Sequence of chain 1.B:
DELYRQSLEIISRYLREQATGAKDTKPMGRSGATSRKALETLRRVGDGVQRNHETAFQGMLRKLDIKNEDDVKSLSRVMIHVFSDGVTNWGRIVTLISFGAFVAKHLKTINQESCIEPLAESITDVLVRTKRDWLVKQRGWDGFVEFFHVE

This protein binds this small molecule.
Small molecule (SMILES): C[C@@H]1CC/C=C/[C@H](O)[C@@H]2CC[C@H]2CN2C[C@@]3(CCCc4cc(Cl)ccc43)COc3ccc(cc32)C(=O)NS1(=O)=O

Binding-site contacts:
Ligand atom C29 contacts residue PHE58 of chain 1.B at 3.7 Å (hydrophobic).
Ligand atom C16 contacts residue PHE100 of chain 1.B at 3.6 Å (hydrophobic).
Ligand atom C15 contacts residue PHE100 of chain 1.B at 3.8 Å (hydrophobic).
Ligand atom C13 contacts residue LEU97 of chain 1.B at 3.6 Å (hydrophobic).
Ligand atom C29 contacts residue ALA57 of chain 1.B at 3.7 Å (hydrophobic).
Ligand atom C28 contacts residue PHE100 of chain 1.B at 3.6 Å (hydrophobic).
Ligand atom C3 contacts residue ARG93 of chain 1.B at 3.5 Å.
Ligand atom C4 contacts residue THR96 of chain 1.B at 3.6 Å.
Ligand atom CL1 contacts residue GLY101 of chain 1.B at 3.8 Å.
Ligand atom C13 contacts residue PHE100 of chain 1.B at 3.7 Å (hydrophobic).
Ligand atom C4 contacts residue ARG93 of chain 1.B at 3.4 Å.
Ligand atom O5 contacts residue ALA57 of chain 1.B at 3.6 Å.
Ligand atom C10 contacts residue PHE100 of chain 1.B at 3.6 Å (hydrophobic).
Ligand atom C14 contacts residue MET80 of chain 1.B at 3.7 Å (hydrophobic).
Ligand atom C6 contacts residue THR96 of chain 1.B at 3.6 Å.
Ligand atom C30 contacts residue HIS54 of chain 1.B at 3.8 Å.
Ligand atom C12 contacts residue VAL79 of chain 1.B at 3.6 Å (hydrophobic).
Ligand atom CL1 contacts residue LEU120 of chain 1.B at 3.5 Å.
Ligand atom N2 contacts residue THR96 of chain 1.B at 3.4 Å (h-bond).
Ligand atom C14 contacts residue GLY101 of chain 1.B at 3.8 Å.
Ligand atom C10 contacts residue MET80 of chain 1.B at 3.6 Å (hydrophobic).
Ligand atom C14 contacts residue LEU97 of chain 1.B at 3.4 Å (hydrophobic).
Ligand atom O3 contacts residue THR96 of chain 1.B at 3.3 Å (h-bond).
Ligand atom O1 contacts residue LEU97 of chain 1.B at 3.6 Å.
Ligand atom C15 contacts residue MET80 of chain 1.B at 3.6 Å (hydrophobic).
Ligand atom C18 contacts residue VAL83 of chain 1.B at 3.8 Å (hydrophobic).
Ligand atom C5 contacts residue THR96 of chain 1.B at 3.5 Å.
Ligand atom C3 contacts residue LEU97 of chain 1.B at 3.6 Å (hydrophobic).
Ligand atom C16 contacts residue MET80 of chain 1.B at 3.6 Å (hydrophobic).
Ligand atom C1 contacts residue VAL83 of chain 1.B at 3.7 Å (hydrophobic).
Ligand atom C25 contacts residue HIS54 of chain 1.B at 3.6 Å.
Ligand atom C19 contacts residue PHE100 of chain 1.B at 3.6 Å (hydrophobic).
Ligand atom CL1 contacts residue ILE124 of chain 1.B at 3.9 Å.
Ligand atom C14 contacts residue PHE100 of chain 1.B at 3.8 Å (hydrophobic).
Ligand atom C13 contacts residue MET80 of chain 1.B at 3.9 Å (hydrophobic).
Ligand atom O4 contacts residue ARG93 of chain 1.B at 3.5 Å.
Ligand atom N1 contacts residue VAL83 of chain 1.B at 3.6 Å.
Ligand atom O1 contacts residue PHE84 of chain 1.B at 3.9 Å.
Ligand atom C11 contacts residue VAL79 of chain 1.B at 3.7 Å (hydrophobic).
Ligand atom C19 contacts residue MET80 of chain 1.B at 3.8 Å (hydrophobic).